Sequence of chain 19.S:
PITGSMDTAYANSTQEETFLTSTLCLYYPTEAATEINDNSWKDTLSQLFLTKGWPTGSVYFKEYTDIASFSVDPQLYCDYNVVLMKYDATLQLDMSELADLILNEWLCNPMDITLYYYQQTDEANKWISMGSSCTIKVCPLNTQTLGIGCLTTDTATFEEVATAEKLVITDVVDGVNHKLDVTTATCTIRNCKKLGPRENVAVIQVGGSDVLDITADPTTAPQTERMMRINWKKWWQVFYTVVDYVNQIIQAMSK

This protein binds this small molecule.
Small molecule (SMILES): CC(=O)N[C@H]1[C@H](O[C@H]2[C@H](O)[C@@H](NC(C)=O)CO[C@@H]2CO)O[C@H](CO)[C@@H](O)[C@@H]1O

Binding-site contacts:
Ligand atom O5 contacts residue ASN19 of chain 19.S at 2.2 Å (h-bond).
Ligand atom C3 contacts residue ASN19 of chain 19.S at 4.4 Å.
Ligand atom C8 contacts residue TYR17 of chain 19.S at 4.2 Å (hydrophobic).
Ligand atom N2 contacts residue ASN19 of chain 19.S at 4.1 Å.
Ligand atom C6 contacts residue ASN19 of chain 19.S at 4.1 Å.
Ligand atom C1 contacts residue ASN19 of chain 19.S at 1.9 Å.
Ligand atom C2 contacts residue ASN19 of chain 19.S at 3.4 Å.
Ligand atom O6 contacts residue ASN19 of chain 19.S at 4.4 Å.
Ligand atom C5 contacts residue ASN19 of chain 19.S at 3.4 Å.